Sequence of chain 1.C:
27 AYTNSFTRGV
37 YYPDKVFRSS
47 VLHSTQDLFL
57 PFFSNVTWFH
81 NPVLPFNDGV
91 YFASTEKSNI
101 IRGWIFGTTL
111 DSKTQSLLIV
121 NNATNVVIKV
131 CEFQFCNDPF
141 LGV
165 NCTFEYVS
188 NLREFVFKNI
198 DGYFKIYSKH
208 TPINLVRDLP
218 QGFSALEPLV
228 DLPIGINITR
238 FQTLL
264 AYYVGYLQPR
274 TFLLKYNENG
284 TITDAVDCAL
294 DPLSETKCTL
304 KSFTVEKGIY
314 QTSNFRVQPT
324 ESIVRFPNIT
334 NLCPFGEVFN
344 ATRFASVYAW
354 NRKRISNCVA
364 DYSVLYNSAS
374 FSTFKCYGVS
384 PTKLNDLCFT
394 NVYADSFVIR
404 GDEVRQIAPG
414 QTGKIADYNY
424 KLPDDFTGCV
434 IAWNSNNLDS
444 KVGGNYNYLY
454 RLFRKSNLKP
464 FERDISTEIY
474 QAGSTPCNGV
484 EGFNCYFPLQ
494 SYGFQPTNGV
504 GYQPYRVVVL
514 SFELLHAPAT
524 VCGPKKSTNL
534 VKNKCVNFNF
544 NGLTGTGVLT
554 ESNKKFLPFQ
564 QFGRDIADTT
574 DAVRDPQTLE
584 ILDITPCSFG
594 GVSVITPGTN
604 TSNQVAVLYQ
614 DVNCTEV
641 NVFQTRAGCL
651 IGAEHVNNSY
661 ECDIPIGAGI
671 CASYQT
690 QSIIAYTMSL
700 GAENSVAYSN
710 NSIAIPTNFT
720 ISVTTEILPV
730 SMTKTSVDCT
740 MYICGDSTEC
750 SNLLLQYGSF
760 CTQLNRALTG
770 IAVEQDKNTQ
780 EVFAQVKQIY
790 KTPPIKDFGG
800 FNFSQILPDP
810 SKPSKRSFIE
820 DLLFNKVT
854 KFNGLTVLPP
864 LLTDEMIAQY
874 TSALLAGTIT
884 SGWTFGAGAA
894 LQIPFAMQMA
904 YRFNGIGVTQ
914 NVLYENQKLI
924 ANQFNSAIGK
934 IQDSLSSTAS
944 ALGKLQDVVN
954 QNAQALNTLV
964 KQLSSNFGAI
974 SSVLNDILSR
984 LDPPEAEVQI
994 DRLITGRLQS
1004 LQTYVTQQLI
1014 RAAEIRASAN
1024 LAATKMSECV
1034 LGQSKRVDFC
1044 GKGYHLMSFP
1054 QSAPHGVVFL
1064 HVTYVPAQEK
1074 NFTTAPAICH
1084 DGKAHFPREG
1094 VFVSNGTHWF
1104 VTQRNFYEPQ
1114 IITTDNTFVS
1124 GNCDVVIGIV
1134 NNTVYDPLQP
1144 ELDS

Binding-site contacts:
Ligand atom C3 contacts residue ASN1098 of chain 1.C at 3.8 Å.
Ligand atom C2 contacts residue HIS1101 of chain 1.C at 4.3 Å.
Ligand atom C5 contacts residue PHE1103 of chain 1.C at 3.6 Å (hydrophobic).
Ligand atom C8 contacts residue ASN1098 of chain 1.C at 3.4 Å.
Ligand atom C7 contacts residue HIS1101 of chain 1.C at 4.0 Å.
Ligand atom O3 contacts residue HIS1101 of chain 1.C at 4.5 Å.
Ligand atom O4 contacts residue HIS1101 of chain 1.C at 3.7 Å.
Ligand atom O7 contacts residue HIS1101 of chain 1.C at 3.2 Å (h-bond).
Ligand atom C6 contacts residue PHE1103 of chain 1.C at 3.4 Å (hydrophobic).
Ligand atom C1 contacts residue HIS1101 of chain 1.C at 3.9 Å.
Ligand atom C2 contacts residue ASN1098 of chain 1.C at 2.5 Å.
Ligand atom O5 contacts residue HIS1101 of chain 1.C at 4.3 Å.
Ligand atom C3 contacts residue HIS1101 of chain 1.C at 3.7 Å.
Ligand atom O7 contacts residue ASN1098 of chain 1.C at 3.1 Å (h-bond).
Ligand atom C1 contacts residue ASN1098 of chain 1.C at 1.4 Å.
Ligand atom C1 contacts residue PHE1103 of chain 1.C at 4.2 Å (hydrophobic).
Ligand atom C4 contacts residue HIS1101 of chain 1.C at 4.0 Å.
Ligand atom C8 contacts residue THR1100 of chain 1.C at 3.9 Å.
Ligand atom C7 contacts residue ASN1098 of chain 1.C at 3.2 Å.
Ligand atom O5 contacts residue PHE1103 of chain 1.C at 3.5 Å.
Ligand atom O5 contacts residue ASN1098 of chain 1.C at 2.4 Å (h-bond).
Ligand atom C5 contacts residue ASN1098 of chain 1.C at 3.7 Å.
Ligand atom C5 contacts residue HIS1101 of chain 1.C at 3.7 Å.
Ligand atom C4 contacts residue ASN1098 of chain 1.C at 4.2 Å.
Ligand atom C8 contacts residue HIS1101 of chain 1.C at 4.3 Å.
Ligand atom N2 contacts residue ASN1098 of chain 1.C at 2.9 Å (h-bond).
Ligand atom N2 contacts residue THR1100 of chain 1.C at 4.0 Å.

The small molecule below binds the protein below.
Small molecule (SMILES): CC(=O)N[C@H]1[C@H](O[C@H]2[C@H](O)[C@@H](NC(C)=O)CO[C@@H]2CO)O[C@H](CO)[C@@H](O)[C@@H]1O